The small molecule below binds the protein below.
Small molecule (SMILES): CC(=O)N[C@@H]1[C@@H](O)[C@H](O)[C@@H](CO)O[C@H]1O

Binding-site contacts:
Ligand atom N2 contacts residue ASN704 of chain 1.C at 2.9 Å (h-bond).
Ligand atom C5 contacts residue LEU909 of chain 1.C at 4.5 Å (hydrophobic).
Ligand atom C7 contacts residue ASN704 of chain 1.C at 4.0 Å.
Ligand atom O5 contacts residue ASN704 of chain 1.C at 2.3 Å (h-bond).
Ligand atom C5 contacts residue ASN704 of chain 1.C at 3.6 Å.
Ligand atom C2 contacts residue ASN704 of chain 1.C at 2.4 Å.
Ligand atom C4 contacts residue ASN704 of chain 1.C at 4.2 Å.
Ligand atom C1 contacts residue ASN704 of chain 1.C at 1.4 Å.
Ligand atom C3 contacts residue ASN704 of chain 1.C at 3.8 Å.

Sequence of chain 1.C:
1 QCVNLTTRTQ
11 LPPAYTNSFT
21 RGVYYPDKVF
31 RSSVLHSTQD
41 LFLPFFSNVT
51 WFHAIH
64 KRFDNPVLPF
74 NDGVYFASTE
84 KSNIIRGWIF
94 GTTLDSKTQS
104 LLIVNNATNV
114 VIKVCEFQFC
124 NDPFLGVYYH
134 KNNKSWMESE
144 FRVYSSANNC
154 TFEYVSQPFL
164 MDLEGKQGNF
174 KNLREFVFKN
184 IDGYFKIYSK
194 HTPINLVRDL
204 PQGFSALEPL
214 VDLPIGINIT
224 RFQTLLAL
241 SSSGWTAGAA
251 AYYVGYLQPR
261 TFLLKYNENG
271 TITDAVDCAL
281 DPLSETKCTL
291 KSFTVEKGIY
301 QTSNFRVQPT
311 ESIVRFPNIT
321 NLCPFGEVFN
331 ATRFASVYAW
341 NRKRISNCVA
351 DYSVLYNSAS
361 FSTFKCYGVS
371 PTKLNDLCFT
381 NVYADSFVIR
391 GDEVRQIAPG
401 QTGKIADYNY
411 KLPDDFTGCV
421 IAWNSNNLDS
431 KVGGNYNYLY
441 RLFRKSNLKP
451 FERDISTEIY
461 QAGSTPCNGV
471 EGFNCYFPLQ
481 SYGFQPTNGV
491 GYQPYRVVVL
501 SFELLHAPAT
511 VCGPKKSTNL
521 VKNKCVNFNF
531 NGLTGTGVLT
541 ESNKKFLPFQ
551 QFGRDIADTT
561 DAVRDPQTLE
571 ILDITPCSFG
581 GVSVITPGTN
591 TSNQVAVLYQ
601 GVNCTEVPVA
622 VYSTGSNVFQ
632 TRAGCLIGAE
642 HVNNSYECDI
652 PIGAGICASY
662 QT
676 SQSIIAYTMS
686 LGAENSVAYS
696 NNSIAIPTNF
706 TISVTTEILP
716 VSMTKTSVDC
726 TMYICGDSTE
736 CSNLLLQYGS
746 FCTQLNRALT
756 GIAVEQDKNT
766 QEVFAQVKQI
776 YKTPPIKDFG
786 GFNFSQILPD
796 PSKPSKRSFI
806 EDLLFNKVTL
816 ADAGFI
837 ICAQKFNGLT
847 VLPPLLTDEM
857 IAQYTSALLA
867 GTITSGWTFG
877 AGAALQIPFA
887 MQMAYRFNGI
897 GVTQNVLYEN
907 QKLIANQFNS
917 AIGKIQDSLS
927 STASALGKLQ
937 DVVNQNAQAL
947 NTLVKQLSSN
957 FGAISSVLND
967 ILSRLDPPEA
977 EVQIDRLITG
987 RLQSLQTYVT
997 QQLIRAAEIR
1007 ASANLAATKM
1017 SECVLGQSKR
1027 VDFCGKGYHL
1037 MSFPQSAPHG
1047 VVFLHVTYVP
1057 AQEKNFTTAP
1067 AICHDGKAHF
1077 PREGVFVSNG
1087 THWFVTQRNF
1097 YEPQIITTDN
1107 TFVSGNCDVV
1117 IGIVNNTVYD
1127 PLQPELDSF